Sequence of chain 1.B:
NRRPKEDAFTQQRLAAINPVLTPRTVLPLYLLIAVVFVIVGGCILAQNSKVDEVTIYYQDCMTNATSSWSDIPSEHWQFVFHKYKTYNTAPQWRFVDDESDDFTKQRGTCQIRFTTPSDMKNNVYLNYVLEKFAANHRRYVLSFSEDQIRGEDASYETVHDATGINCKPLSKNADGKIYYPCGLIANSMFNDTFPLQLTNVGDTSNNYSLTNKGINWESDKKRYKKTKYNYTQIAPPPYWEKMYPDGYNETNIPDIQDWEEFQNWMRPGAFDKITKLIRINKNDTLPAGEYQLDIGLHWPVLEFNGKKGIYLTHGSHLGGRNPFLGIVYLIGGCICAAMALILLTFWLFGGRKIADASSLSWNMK

Binding-site contacts:
Ligand atom C6 contacts residue THR248 of chain 1.B at 3.8 Å.
Ligand atom C6 contacts residue GLN246 of chain 1.B at 4.0 Å.
Ligand atom C5 contacts residue THR253 of chain 1.B at 4.1 Å.
Ligand atom C8 contacts residue THR253 of chain 1.B at 4.0 Å.
Ligand atom O5 contacts residue GLN246 of chain 1.B at 3.1 Å (h-bond).
Ligand atom O4 contacts residue THR253 of chain 1.B at 4.3 Å.
Ligand atom C4 contacts residue ASN256 of chain 1.B at 4.2 Å.
Ligand atom C7 contacts residue ASN256 of chain 1.B at 3.8 Å.
Ligand atom N2 contacts residue ASN256 of chain 1.B at 2.9 Å (h-bond).
Ligand atom C3 contacts residue ASN256 of chain 1.B at 3.8 Å.
Ligand atom C3 contacts residue THR253 of chain 1.B at 3.6 Å.
Ligand atom C4 contacts residue THR253 of chain 1.B at 4.2 Å.
Ligand atom C2 contacts residue THR253 of chain 1.B at 3.7 Å.
Ligand atom C1 contacts residue GLN246 of chain 1.B at 3.9 Å.
Ligand atom N2 contacts residue THR253 of chain 1.B at 3.0 Å (h-bond).
Ligand atom C5 contacts residue ASN256 of chain 1.B at 3.6 Å.
Ligand atom C1 contacts residue THR253 of chain 1.B at 3.6 Å.
Ligand atom C8 contacts residue SER254 of chain 1.B at 3.4 Å.
Ligand atom O6 contacts residue THR248 of chain 1.B at 4.4 Å.
Ligand atom C5 contacts residue THR248 of chain 1.B at 3.9 Å.
Ligand atom O7 contacts residue ASN256 of chain 1.B at 4.3 Å.
Ligand atom C5 contacts residue GLN246 of chain 1.B at 4.2 Å.
Ligand atom O5 contacts residue THR248 of chain 1.B at 4.0 Å.
Ligand atom C1 contacts residue ASN256 of chain 1.B at 1.4 Å.
Ligand atom C2 contacts residue ASN256 of chain 1.B at 2.4 Å.
Ligand atom C7 contacts residue THR253 of chain 1.B at 4.0 Å.
Ligand atom O5 contacts residue ASN256 of chain 1.B at 2.3 Å (h-bond).

The protein below binds the small molecule below.
Small molecule (SMILES): CC(=O)N[C@H]1[C@H](O[C@H]2[C@H](O)[C@@H](NC(C)=O)CO[C@@H]2CO)O[C@H](CO)[C@@H](O)[C@@H]1O